This protein binds this small molecule.
Small molecule (SMILES): CC(=O)N[C@@H]1[C@@H](O)[C@H](O)[C@@H](CO)O[C@H]1O

Binding-site contacts:
Ligand atom C7 contacts residue ASN184 of chain 1.D at 3.4 Å.
Ligand atom C8 contacts residue ILE180 of chain 1.D at 3.5 Å (hydrophobic).
Ligand atom O7 contacts residue LYS181 of chain 1.D at 3.7 Å.
Ligand atom C7 contacts residue ILE180 of chain 1.D at 3.9 Å (hydrophobic).
Ligand atom C8 contacts residue LYS181 of chain 1.D at 3.4 Å.
Ligand atom C5 contacts residue ASN184 of chain 1.D at 3.6 Å.
Ligand atom N2 contacts residue ILE180 of chain 1.D at 3.6 Å.
Ligand atom C2 contacts residue ASN184 of chain 1.D at 2.5 Å.
Ligand atom C7 contacts residue LYS181 of chain 1.D at 3.9 Å.
Ligand atom O5 contacts residue ASN184 of chain 1.D at 2.3 Å (h-bond).
Ligand atom C8 contacts residue THR177 of chain 1.D at 4.4 Å.
Ligand atom C4 contacts residue ASN184 of chain 1.D at 4.2 Å.
Ligand atom C1 contacts residue ASN184 of chain 1.D at 1.4 Å.
Ligand atom C3 contacts residue ASN184 of chain 1.D at 3.8 Å.
Ligand atom N2 contacts residue ASN184 of chain 1.D at 3.0 Å (h-bond).
Ligand atom O7 contacts residue ASN184 of chain 1.D at 3.4 Å (h-bond).

Sequence of chain 1.D:
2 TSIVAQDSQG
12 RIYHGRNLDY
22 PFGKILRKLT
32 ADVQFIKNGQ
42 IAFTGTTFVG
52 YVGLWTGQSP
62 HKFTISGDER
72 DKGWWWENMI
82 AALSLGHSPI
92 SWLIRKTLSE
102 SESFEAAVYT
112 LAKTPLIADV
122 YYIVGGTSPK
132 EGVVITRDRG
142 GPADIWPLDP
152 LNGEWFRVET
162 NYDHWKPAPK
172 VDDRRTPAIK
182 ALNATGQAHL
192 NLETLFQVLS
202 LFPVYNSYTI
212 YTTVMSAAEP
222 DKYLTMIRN